This small molecule binds to this protein.
Small molecule (SMILES): CCc1c(-c2csc(N3CCNC[C@@H]3C(=O)NCCC(F)(F)F)n2)[nH]c(C)c1C(C)=O

Binding-site contacts:
Ligand atom C26 contacts residue VAL29 of chain 1.A at 3.5 Å (hydrophobic).
Ligand atom F22 contacts residue LEU33 of chain 1.A at 4.0 Å.
Ligand atom C27 contacts residue PHE25 of chain 1.A at 4.0 Å (hydrophobic).
Ligand atom C30 contacts residue PHE79 of chain 1.A at 3.5 Å (hydrophobic).
Ligand atom C29 contacts residue VAL29 of chain 1.A at 4.0 Å (hydrophobic).
Ligand atom C30 contacts residue VAL34 of chain 1.A at 3.7 Å (hydrophobic).
Ligand atom O31 contacts residue VAL86 of chain 1.A at 4.2 Å.
Ligand atom O31 contacts residue VAL29 of chain 1.A at 4.4 Å.
Ligand atom N25 contacts residue VAL29 of chain 1.A at 4.1 Å.
Ligand atom O31 contacts residue ASN80 of chain 1.A at 2.9 Å (h-bond).
Ligand atom C27 contacts residue VAL29 of chain 1.A at 3.6 Å (hydrophobic).
Ligand atom C02 contacts residue VAL34 of chain 1.A at 4.1 Å (hydrophobic).
Ligand atom N24 contacts residue TRP23 of chain 1.A at 3.9 Å.
Ligand atom C27 contacts residue VAL86 of chain 1.A at 4.2 Å (hydrophobic).
Ligand atom N09 contacts residue TRP23 of chain 1.A at 4.0 Å.
Ligand atom C04 contacts residue VAL86 of chain 1.A at 4.2 Å (hydrophobic).
Ligand atom C06 contacts residue PRO24 of chain 1.A at 3.6 Å (hydrophobic).
Ligand atom C29 contacts residue TYR37 of chain 1.A at 4.0 Å (hydrophobic).
Ligand atom C29 contacts residue ASN80 of chain 1.A at 3.8 Å.
Ligand atom C28 contacts residue VAL29 of chain 1.A at 3.7 Å (hydrophobic).
Ligand atom C27 contacts residue PRO24 of chain 1.A at 3.5 Å (hydrophobic).
Ligand atom O31 contacts residue TYR37 of chain 1.A at 3.8 Å.
Ligand atom C05 contacts residue PRO24 of chain 1.A at 4.2 Å (hydrophobic).
Ligand atom O31 contacts residue PHE79 of chain 1.A at 4.3 Å.
Ligand atom C03 contacts residue VAL86 of chain 1.A at 4.1 Å (hydrophobic).
Ligand atom C19 contacts residue LEU33 of chain 1.A at 4.2 Å (hydrophobic).
Ligand atom C28 contacts residue VAL86 of chain 1.A at 4.2 Å (hydrophobic).
Ligand atom C06 contacts residue TRP23 of chain 1.A at 4.2 Å (hydrophobic).
Ligand atom N25 contacts residue PRO24 of chain 1.A at 2.8 Å (h-bond).
Ligand atom C26 contacts residue PRO24 of chain 1.A at 3.5 Å (hydrophobic).
Ligand atom C08 contacts residue TRP23 of chain 1.A at 3.8 Å (hydrophobic).
Ligand atom N24 contacts residue VAL86 of chain 1.A at 4.4 Å.
Ligand atom C30 contacts residue ASN80 of chain 1.A at 4.0 Å.
Ligand atom C04 contacts residue PRO24 of chain 1.A at 3.9 Å (hydrophobic).
Ligand atom S07 contacts residue TRP23 of chain 1.A at 4.2 Å.
Ligand atom C30 contacts residue TYR37 of chain 1.A at 3.7 Å (hydrophobic).
Ligand atom C26 contacts residue VAL86 of chain 1.A at 4.0 Å (hydrophobic).
Ligand atom C20 contacts residue LEU33 of chain 1.A at 4.4 Å (hydrophobic).
Ligand atom C01 contacts residue VAL86 of chain 1.A at 3.8 Å (hydrophobic).
Ligand atom F21 contacts residue LEU33 of chain 1.A at 3.5 Å.

Sequence of chain 1.A:
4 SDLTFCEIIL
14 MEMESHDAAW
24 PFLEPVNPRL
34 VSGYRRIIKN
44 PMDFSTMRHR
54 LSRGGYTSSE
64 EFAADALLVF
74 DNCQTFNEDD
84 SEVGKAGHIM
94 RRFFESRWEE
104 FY